This small molecule binds to this protein.
Small molecule (SMILES): CC(=O)N[C@H](C)c1cccc(Cl)c1

Binding-site contacts:
Ligand atom C02 contacts residue HIS41 of chain 1.A at 3.7 Å.
Ligand atom C08 contacts residue HIS164 of chain 1.A at 4.2 Å.
Ligand atom CL13 contacts residue HIS41 of chain 1.A at 3.4 Å.
Ligand atom C10 contacts residue ARG188 of chain 1.A at 4.3 Å.
Ligand atom C11 contacts residue MET165 of chain 1.A at 3.7 Å (hydrophobic).
Ligand atom C04 contacts residue MET165 of chain 1.A at 4.2 Å (hydrophobic).
Ligand atom C10 contacts residue GLN189 of chain 1.A at 3.4 Å.
Ligand atom C11 contacts residue ASP187 of chain 1.A at 4.3 Å.
Ligand atom C14 contacts residue HIS164 of chain 1.A at 3.5 Å.
Ligand atom CL13 contacts residue ASP187 of chain 1.A at 3.1 Å.
Ligand atom CL13 contacts residue ARG188 of chain 1.A at 4.2 Å.
Ligand atom C06 contacts residue HIS41 of chain 1.A at 4.3 Å.
Ligand atom C11 contacts residue GLN189 of chain 1.A at 4.2 Å.
Ligand atom O05 contacts residue GLU166 of chain 1.A at 4.1 Å.
Ligand atom C11 contacts residue ARG188 of chain 1.A at 3.9 Å.
Ligand atom C06 contacts residue CYS145 of chain 1.A at 1.8 Å (hydrophobic).
Ligand atom O05 contacts residue CYS145 of chain 1.A at 3.9 Å.
Ligand atom O05 contacts residue MET165 of chain 1.A at 3.7 Å.
Ligand atom C14 contacts residue HIS41 of chain 1.A at 3.4 Å.
Ligand atom CL13 contacts residue HIS164 of chain 1.A at 3.9 Å.
Ligand atom C04 contacts residue HIS41 of chain 1.A at 4.1 Å.
Ligand atom N03 contacts residue CYS145 of chain 1.A at 3.0 Å (h-bond).
Ligand atom C14 contacts residue MET165 of chain 1.A at 4.0 Å (hydrophobic).
Ligand atom N03 contacts residue HIS164 of chain 1.A at 3.6 Å.
Ligand atom N03 contacts residue HIS41 of chain 1.A at 3.2 Å (h-bond).
Ligand atom C12 contacts residue HIS41 of chain 1.A at 4.0 Å.
Ligand atom CL13 contacts residue MET165 of chain 1.A at 3.9 Å.
Ligand atom C12 contacts residue HIS164 of chain 1.A at 3.9 Å.
Ligand atom O05 contacts residue HIS164 of chain 1.A at 3.6 Å.
Ligand atom C08 contacts residue MET49 of chain 1.A at 4.4 Å (hydrophobic).
Ligand atom C09 contacts residue GLN189 of chain 1.A at 3.9 Å.
Ligand atom C04 contacts residue CYS145 of chain 1.A at 2.8 Å (hydrophobic).
Ligand atom C02 contacts residue CYS145 of chain 1.A at 4.4 Å (hydrophobic).
Ligand atom C12 contacts residue MET165 of chain 1.A at 3.5 Å (hydrophobic).
Ligand atom C08 contacts residue HIS41 of chain 1.A at 4.1 Å.
Ligand atom C10 contacts residue MET165 of chain 1.A at 4.2 Å (hydrophobic).
Ligand atom C06 contacts residue HIS164 of chain 1.A at 3.1 Å.
Ligand atom C06 contacts residue HIS163 of chain 1.A at 4.1 Å.
Ligand atom C06 contacts residue MET165 of chain 1.A at 4.4 Å (hydrophobic).
Ligand atom C04 contacts residue HIS164 of chain 1.A at 3.2 Å.

Sequence of chain 1.A:
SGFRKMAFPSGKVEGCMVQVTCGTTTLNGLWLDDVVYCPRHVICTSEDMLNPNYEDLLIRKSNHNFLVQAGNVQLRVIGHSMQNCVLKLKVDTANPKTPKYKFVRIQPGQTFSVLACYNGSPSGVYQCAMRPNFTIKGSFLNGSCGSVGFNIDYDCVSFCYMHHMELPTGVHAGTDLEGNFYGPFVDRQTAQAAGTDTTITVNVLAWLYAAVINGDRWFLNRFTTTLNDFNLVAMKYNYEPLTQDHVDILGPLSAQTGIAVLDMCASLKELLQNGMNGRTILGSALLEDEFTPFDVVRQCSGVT